Sequence of chain 15.A:
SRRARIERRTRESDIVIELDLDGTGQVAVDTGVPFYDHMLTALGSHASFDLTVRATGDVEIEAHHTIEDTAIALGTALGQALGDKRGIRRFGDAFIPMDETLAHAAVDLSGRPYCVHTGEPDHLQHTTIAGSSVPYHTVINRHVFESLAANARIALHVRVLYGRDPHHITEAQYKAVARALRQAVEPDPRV

Sequence of chain 10.A:
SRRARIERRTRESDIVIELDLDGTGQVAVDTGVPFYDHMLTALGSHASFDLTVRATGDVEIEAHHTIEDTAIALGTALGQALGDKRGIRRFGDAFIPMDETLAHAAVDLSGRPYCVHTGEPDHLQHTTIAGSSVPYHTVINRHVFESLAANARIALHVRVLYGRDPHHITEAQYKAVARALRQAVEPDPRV

Sequence of chain 1.A:
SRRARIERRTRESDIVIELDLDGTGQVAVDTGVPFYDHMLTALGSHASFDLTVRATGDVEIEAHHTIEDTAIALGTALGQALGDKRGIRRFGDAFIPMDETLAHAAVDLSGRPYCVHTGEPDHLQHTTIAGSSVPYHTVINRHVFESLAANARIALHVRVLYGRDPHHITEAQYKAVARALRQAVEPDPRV

Binding-site contacts:
Ligand atom C6 contacts residue MN1 of chain 1.D at 3.4 Å.
Ligand atom OP1 contacts residue LYS190 of chain 1.A at 3.7 Å.
Ligand atom N2 contacts residue HIS80 of chain 15.A at 2.9 Å (h-bond).
Ligand atom OP6 contacts residue ARG127 of chain 10.A at 3.1 Å (salt-bridge).
Ligand atom C5 contacts residue MET113 of chain 1.A at 3.5 Å (hydrophobic).
Ligand atom OP5 contacts residue ARG105 of chain 10.A at 3.1 Å (salt-bridge).
Ligand atom N2 contacts residue HIS182 of chain 1.A at 3.2 Å (h-bond).
Ligand atom N1 contacts residue HIS183 of chain 1.A at 3.3 Å (h-bond).
Ligand atom C4 contacts residue MET113 of chain 1.A at 3.6 Å (hydrophobic).
Ligand atom O3 contacts residue GLU186 of chain 1.A at 2.7 Å (salt-bridge).
Ligand atom N2 contacts residue GLU186 of chain 1.A at 3.1 Å (salt-bridge).
Ligand atom C6 contacts residue HIS182 of chain 1.A at 3.6 Å.
Ligand atom P contacts residue LYS190 of chain 1.A at 3.5 Å.
Ligand atom OP6 contacts residue LYS190 of chain 1.A at 3.4 Å (salt-bridge).
Ligand atom N1 contacts residue HIS79 of chain 15.A at 3.2 Å (h-bond).
Ligand atom C5 contacts residue MN1 of chain 15.C at 3.3 Å.
Ligand atom O3 contacts residue HIS53 of chain 1.A at 3.4 Å (h-bond).
Ligand atom N1 contacts residue GLU83 of chain 15.A at 3.1 Å (salt-bridge).
Ligand atom C5 contacts residue GLU83 of chain 15.A at 3.4 Å.
Ligand atom C6 contacts residue MET113 of chain 1.A at 3.5 Å (hydrophobic).
Ligand atom OP6 contacts residue ARG105 of chain 10.A at 3.3 Å (salt-bridge).
Ligand atom C4 contacts residue HIS80 of chain 15.A at 3.2 Å.
Ligand atom P contacts residue ARG105 of chain 10.A at 3.6 Å.
Ligand atom C6 contacts residue MN1 of chain 15.C at 3.0 Å.
Ligand atom N1 contacts residue MET113 of chain 1.A at 3.5 Å.
Ligand atom C6 contacts residue HIS183 of chain 1.A at 3.5 Å.
Ligand atom O2 contacts residue GLU27 of chain 15.A at 3.1 Å (salt-bridge).
Ligand atom OP5 contacts residue LYS190 of chain 1.A at 2.8 Å (salt-bridge).
Ligand atom C3 contacts residue GLU27 of chain 15.A at 3.6 Å.
Ligand atom C6 contacts residue HIS79 of chain 15.A at 3.0 Å.
Ligand atom N2 contacts residue MET113 of chain 1.A at 3.6 Å.
Ligand atom N1 contacts residue MN1 of chain 15.C at 2.2 Å.
Ligand atom O3 contacts residue MN1 of chain 1.D at 2.5 Å.
Ligand atom O3 contacts residue HIS80 of chain 15.A at 3.3 Å (h-bond).
Ligand atom C3 contacts residue MN1 of chain 1.D at 3.0 Å.
Ligand atom N2 contacts residue MN1 of chain 1.D at 2.1 Å.
Ligand atom C3 contacts residue HIS80 of chain 15.A at 3.2 Å.
Ligand atom C1 contacts residue GLU27 of chain 15.A at 3.1 Å.
Ligand atom C4 contacts residue MN1 of chain 1.D at 2.8 Å.
Ligand atom C2 contacts residue GLU27 of chain 15.A at 3.5 Å.

This small molecule binds to this protein.
Small molecule (SMILES): O=P(O)(O)OC[C@@H](O)[C@@H](O)c1cnc[nH]1